Binding-site contacts:
Ligand atom C38 contacts residue LYS56 of chain 1.A at 3.8 Å.
Ligand atom C56 contacts residue ALA114 of chain 1.A at 3.8 Å (hydrophobic).
Ligand atom N3 contacts residue VAL41 of chain 1.A at 3.7 Å.
Ligand atom N54 contacts residue ILE33 of chain 1.A at 3.8 Å.
Ligand atom C38 contacts residue MET109 of chain 1.A at 3.8 Å (hydrophobic).
Ligand atom C39 contacts residue ILE87 of chain 1.A at 3.9 Å (hydrophobic).
Ligand atom C48 contacts residue MET112 of chain 1.A at 3.5 Å (hydrophobic).
Ligand atom CL45 contacts residue LEU107 of chain 1.A at 3.3 Å.
Ligand atom C40 contacts residue ILE87 of chain 1.A at 3.5 Å (hydrophobic).
Ligand atom N3 contacts residue LEU169 of chain 1.A at 3.8 Å.
Ligand atom C47 contacts residue ALA54 of chain 1.A at 3.8 Å (hydrophobic).
Ligand atom CL45 contacts residue ILE55 of chain 1.A at 3.5 Å.
Ligand atom C55 contacts residue ALA114 of chain 1.A at 3.4 Å (hydrophobic).
Ligand atom C39 contacts residue MET109 of chain 1.A at 3.8 Å (hydrophobic).
Ligand atom C57 contacts residue ALA114 of chain 1.A at 3.5 Å (hydrophobic).
Ligand atom C55 contacts residue MET112 of chain 1.A at 3.4 Å (hydrophobic).
Ligand atom C18 contacts residue ASN157 of chain 1.A at 3.5 Å.
Ligand atom C56 contacts residue ASP113 of chain 1.A at 3.6 Å.
Ligand atom N49 contacts residue MET112 of chain 1.A at 3.0 Å (h-bond).
Ligand atom C17 contacts residue SER156 of chain 1.A at 3.6 Å.
Ligand atom C10 contacts residue ILE33 of chain 1.A at 3.2 Å (hydrophobic).
Ligand atom N54 contacts residue MET112 of chain 1.A at 3.2 Å (h-bond).
Ligand atom C50 contacts residue MET112 of chain 1.A at 3.8 Å (hydrophobic).
Ligand atom C17 contacts residue ASN157 of chain 1.A at 3.6 Å.
Ligand atom N49 contacts residue LEU111 of chain 1.A at 3.9 Å.
Ligand atom CL45 contacts residue LYS56 of chain 1.A at 3.5 Å.
Ligand atom C4 contacts residue VAL41 of chain 1.A at 3.8 Å (hydrophobic).
Ligand atom C48 contacts residue ALA54 of chain 1.A at 3.5 Å (hydrophobic).
Ligand atom CL45 contacts residue MET109 of chain 1.A at 3.7 Å.
Ligand atom C20 contacts residue SER35 of chain 1.A at 3.4 Å.
Ligand atom C56 contacts residue MET112 of chain 1.A at 3.6 Å (hydrophobic).
Ligand atom C55 contacts residue ASP113 of chain 1.A at 3.7 Å.
Ligand atom C18 contacts residue SER156 of chain 1.A at 3.6 Å.
Ligand atom CL46 contacts residue LEU89 of chain 1.A at 3.4 Å.
Ligand atom C57 contacts residue ASN115 of chain 1.A at 3.8 Å.
Ligand atom CL45 contacts residue ALA54 of chain 1.A at 2.8 Å.
Ligand atom CL46 contacts residue LEU107 of chain 1.A at 3.3 Å.
Ligand atom C48 contacts residue GLU110 of chain 1.A at 3.8 Å.
Ligand atom C4 contacts residue LEU169 of chain 1.A at 3.9 Å (hydrophobic).
Ligand atom CL46 contacts residue ILE87 of chain 1.A at 3.7 Å.

Sequence of chain 1.A:
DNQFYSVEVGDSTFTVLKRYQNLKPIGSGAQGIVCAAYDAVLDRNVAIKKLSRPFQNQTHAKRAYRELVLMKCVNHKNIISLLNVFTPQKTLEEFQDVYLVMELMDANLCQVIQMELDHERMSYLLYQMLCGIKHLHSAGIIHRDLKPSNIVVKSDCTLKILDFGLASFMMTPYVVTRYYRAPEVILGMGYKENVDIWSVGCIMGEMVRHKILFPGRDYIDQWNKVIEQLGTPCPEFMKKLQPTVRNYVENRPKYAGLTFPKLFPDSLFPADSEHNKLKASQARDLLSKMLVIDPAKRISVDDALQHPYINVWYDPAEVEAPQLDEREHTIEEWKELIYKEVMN

The protein below binds the small molecule below.
Small molecule (SMILES): CCCn1c(C2CCN(C)CC2)nc(-c2ccc(Cl)c(Cl)c2)c1-c1ccnc(NC2CC2)n1